Binding-site contacts:
Ligand atom C2 contacts residue ASN231 of chain 5.A at 4.0 Å.
Ligand atom O4 contacts residue VAL257 of chain 5.A at 3.1 Å.
Ligand atom C3 contacts residue TRP287 of chain 1.A at 4.1 Å (hydrophobic).
Ligand atom O2 contacts residue ASN231 of chain 5.A at 4.2 Å.
Ligand atom O2 contacts residue THR286 of chain 1.A at 4.0 Å.
Ligand atom O10 contacts residue ASN55 of chain 1.A at 3.4 Å (h-bond).
Ligand atom O1A contacts residue ASN231 of chain 5.A at 2.7 Å (h-bond).
Ligand atom C2 contacts residue ASN284 of chain 1.A at 3.9 Å.
Ligand atom C11 contacts residue GLY254 of chain 5.A at 3.6 Å.
Ligand atom C11 contacts residue ALA253 of chain 5.A at 3.6 Å (hydrophobic).
Ligand atom C10 contacts residue ASN55 of chain 1.A at 3.8 Å.
Ligand atom O4 contacts residue TRP287 of chain 1.A at 4.1 Å.
Ligand atom O10 contacts residue SER256 of chain 5.A at 3.5 Å (h-bond).
Ligand atom C3 contacts residue THR286 of chain 1.A at 3.5 Å.
Ligand atom C3 contacts residue ASN231 of chain 5.A at 3.9 Å.
Ligand atom C11 contacts residue SER256 of chain 5.A at 4.3 Å.
Ligand atom C5 contacts residue ASN231 of chain 5.A at 4.5 Å.
Ligand atom C1 contacts residue ARG232 of chain 5.A at 3.6 Å.
Ligand atom O10 contacts residue SER52 of chain 1.A at 4.4 Å.
Ligand atom O1B contacts residue ASN231 of chain 5.A at 4.3 Å.
Ligand atom C4 contacts residue ASN231 of chain 5.A at 3.5 Å.
Ligand atom O2 contacts residue ARG232 of chain 5.A at 4.5 Å.
Ligand atom C10 contacts residue SER256 of chain 5.A at 4.2 Å.
Ligand atom O1A contacts residue ARG232 of chain 5.A at 3.5 Å.
Ligand atom O1B contacts residue ASN284 of chain 1.A at 3.7 Å.
Ligand atom O2 contacts residue ASN284 of chain 1.A at 3.0 Å (h-bond).
Ligand atom C11 contacts residue ASN55 of chain 1.A at 3.2 Å.
Ligand atom C1 contacts residue ASN231 of chain 5.A at 3.6 Å.
Ligand atom C2 contacts residue THR286 of chain 1.A at 4.2 Å.
Ligand atom C4 contacts residue VAL257 of chain 5.A at 4.4 Å (hydrophobic).
Ligand atom O1A contacts residue ASN284 of chain 1.A at 4.5 Å.
Ligand atom O1B contacts residue ARG232 of chain 5.A at 2.5 Å (salt-bridge).
Ligand atom O1A contacts residue THR286 of chain 1.A at 4.2 Å.
Ligand atom C1 contacts residue ASN284 of chain 1.A at 3.8 Å.
Ligand atom O4 contacts residue ASN231 of chain 5.A at 4.2 Å.
Ligand atom O2 contacts residue TRP287 of chain 1.A at 4.5 Å.

This protein binds this small molecule.
Small molecule (SMILES): CC(=O)N[C@H]1[C@H]([C@H](O)[C@H](O)CO)O[C@@](O)(C(=O)O)C[C@@H]1O

Sequence of chain 1.A:
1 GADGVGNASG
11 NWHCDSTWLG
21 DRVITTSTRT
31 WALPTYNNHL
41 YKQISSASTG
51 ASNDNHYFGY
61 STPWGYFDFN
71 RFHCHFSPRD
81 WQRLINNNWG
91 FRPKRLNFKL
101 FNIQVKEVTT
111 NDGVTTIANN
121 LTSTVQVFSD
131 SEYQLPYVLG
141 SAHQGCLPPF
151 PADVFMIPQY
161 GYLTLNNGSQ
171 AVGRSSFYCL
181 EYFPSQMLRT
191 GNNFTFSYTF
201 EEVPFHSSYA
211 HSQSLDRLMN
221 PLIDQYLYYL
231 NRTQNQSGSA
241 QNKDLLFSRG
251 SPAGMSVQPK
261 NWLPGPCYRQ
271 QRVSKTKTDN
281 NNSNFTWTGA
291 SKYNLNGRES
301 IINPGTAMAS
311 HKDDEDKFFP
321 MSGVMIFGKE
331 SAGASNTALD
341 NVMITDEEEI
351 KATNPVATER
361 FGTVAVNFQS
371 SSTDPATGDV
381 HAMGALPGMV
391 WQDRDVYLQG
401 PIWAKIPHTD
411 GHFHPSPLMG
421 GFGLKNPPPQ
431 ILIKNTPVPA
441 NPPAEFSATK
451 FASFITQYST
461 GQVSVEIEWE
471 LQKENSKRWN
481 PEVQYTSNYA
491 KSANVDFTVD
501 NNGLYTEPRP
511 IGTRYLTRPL

Sequence of chain 5.A:
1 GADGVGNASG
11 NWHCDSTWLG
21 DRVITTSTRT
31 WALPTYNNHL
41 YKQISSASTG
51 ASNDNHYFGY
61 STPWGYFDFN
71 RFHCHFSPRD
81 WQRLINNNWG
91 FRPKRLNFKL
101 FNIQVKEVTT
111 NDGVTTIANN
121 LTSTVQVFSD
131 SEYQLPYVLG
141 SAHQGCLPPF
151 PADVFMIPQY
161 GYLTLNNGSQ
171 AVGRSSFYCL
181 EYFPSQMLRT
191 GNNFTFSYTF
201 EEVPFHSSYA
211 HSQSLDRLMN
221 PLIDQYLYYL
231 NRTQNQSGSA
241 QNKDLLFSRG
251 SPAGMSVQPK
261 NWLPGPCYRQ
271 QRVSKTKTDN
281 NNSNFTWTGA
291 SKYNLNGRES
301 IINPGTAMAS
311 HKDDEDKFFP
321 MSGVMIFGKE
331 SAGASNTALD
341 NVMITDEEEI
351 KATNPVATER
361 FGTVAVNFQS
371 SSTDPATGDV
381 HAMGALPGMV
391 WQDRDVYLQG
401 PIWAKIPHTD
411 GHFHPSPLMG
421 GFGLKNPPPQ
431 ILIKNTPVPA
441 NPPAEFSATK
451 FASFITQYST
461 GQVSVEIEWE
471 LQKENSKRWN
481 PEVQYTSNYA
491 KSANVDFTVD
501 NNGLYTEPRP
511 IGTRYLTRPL